Binding-site contacts:
Ligand atom C3 contacts residue ARG563 of chain 1.E at 3.9 Å.
Ligand atom C5 contacts residue ASN578 of chain 1.E at 3.5 Å.
Ligand atom C8 contacts residue ASP743 of chain 1.E at 4.4 Å.
Ligand atom O5 contacts residue ASN578 of chain 1.E at 2.2 Å (h-bond).
Ligand atom C2 contacts residue ARG563 of chain 1.E at 3.4 Å.
Ligand atom C8 contacts residue LYS576 of chain 1.E at 4.3 Å.
Ligand atom C6 contacts residue ASN578 of chain 1.E at 4.5 Å.
Ligand atom N2 contacts residue ARG563 of chain 1.E at 2.6 Å (salt-bridge).
Ligand atom N2 contacts residue ASN578 of chain 1.E at 3.3 Å.
Ligand atom C8 contacts residue ASN578 of chain 1.E at 4.3 Å.
Ligand atom C1 contacts residue ARG563 of chain 1.E at 3.4 Å.
Ligand atom C4 contacts residue ASN578 of chain 1.E at 4.2 Å.
Ligand atom C1 contacts residue ASN578 of chain 1.E at 1.5 Å.
Ligand atom C7 contacts residue ARG563 of chain 1.E at 3.5 Å.
Ligand atom C7 contacts residue ASN578 of chain 1.E at 3.9 Å.
Ligand atom C2 contacts residue ASN578 of chain 1.E at 2.7 Å.
Ligand atom C8 contacts residue ARG563 of chain 1.E at 3.4 Å.
Ligand atom C3 contacts residue ASN578 of chain 1.E at 3.9 Å.

Sequence of chain 1.E:
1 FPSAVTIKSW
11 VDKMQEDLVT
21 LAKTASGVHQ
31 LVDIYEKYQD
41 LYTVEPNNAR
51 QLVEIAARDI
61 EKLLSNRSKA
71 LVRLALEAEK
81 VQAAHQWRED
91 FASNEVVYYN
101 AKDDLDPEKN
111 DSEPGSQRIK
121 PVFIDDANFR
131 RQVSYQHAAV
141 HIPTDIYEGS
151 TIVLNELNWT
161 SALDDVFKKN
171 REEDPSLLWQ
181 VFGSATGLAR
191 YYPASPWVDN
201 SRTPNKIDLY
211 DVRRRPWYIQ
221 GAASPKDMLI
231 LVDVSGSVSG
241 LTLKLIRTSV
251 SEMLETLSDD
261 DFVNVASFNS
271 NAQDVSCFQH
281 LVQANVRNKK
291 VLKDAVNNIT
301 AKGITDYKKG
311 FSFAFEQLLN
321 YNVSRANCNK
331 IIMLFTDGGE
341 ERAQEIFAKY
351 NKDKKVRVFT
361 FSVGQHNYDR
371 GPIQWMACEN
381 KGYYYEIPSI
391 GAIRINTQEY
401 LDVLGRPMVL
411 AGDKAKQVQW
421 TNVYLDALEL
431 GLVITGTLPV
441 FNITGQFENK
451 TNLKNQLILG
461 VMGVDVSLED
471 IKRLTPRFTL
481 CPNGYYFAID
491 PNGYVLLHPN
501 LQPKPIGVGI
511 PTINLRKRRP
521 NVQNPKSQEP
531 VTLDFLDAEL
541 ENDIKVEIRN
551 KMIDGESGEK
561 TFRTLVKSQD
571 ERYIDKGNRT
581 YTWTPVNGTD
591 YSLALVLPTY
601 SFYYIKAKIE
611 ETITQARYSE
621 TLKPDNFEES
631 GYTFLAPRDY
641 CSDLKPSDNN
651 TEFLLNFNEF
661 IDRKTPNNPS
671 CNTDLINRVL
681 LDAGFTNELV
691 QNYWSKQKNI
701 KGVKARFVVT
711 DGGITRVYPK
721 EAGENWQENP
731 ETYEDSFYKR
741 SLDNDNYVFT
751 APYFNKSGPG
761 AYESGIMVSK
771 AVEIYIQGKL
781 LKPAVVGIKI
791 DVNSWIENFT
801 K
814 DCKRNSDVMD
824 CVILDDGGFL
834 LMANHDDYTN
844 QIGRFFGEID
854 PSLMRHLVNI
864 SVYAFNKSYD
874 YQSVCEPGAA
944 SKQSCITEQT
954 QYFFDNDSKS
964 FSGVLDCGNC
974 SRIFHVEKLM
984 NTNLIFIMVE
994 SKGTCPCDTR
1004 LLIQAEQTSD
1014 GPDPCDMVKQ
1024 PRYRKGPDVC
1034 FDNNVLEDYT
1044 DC

The protein below binds the small molecule below.
Small molecule (SMILES): CC(=O)N[C@@H]1[C@@H](O)[C@H](O)[C@@H](CO)O[C@H]1O